The protein below binds the small molecule below.
Small molecule (SMILES): Oc1ccc(-c2cc3ccc(O)cc3s2)cc1

Sequence of chain 1.B:
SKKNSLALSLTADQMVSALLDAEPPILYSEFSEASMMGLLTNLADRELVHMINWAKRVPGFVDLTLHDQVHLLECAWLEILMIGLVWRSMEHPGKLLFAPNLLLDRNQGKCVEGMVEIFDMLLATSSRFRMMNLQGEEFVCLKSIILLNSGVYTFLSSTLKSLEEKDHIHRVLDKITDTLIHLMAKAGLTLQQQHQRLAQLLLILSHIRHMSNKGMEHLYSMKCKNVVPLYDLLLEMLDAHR

Binding-site contacts:
Ligand atom O3 contacts residue MET228 of chain 1.B at 4.2 Å.
Ligand atom C11 contacts residue LEU87 of chain 1.B at 3.9 Å (hydrophobic).
Ligand atom C10 contacts residue GLU53 of chain 1.B at 3.3 Å.
Ligand atom C12 contacts residue LEU91 of chain 1.B at 4.0 Å (hydrophobic).
Ligand atom C13 contacts residue LEU91 of chain 1.B at 4.3 Å (hydrophobic).
Ligand atom C3 contacts residue HIS224 of chain 1.B at 3.6 Å.
Ligand atom C11 contacts residue GLU53 of chain 1.B at 3.2 Å.
Ligand atom C15 contacts residue PHE104 of chain 1.B at 4.2 Å (hydrophobic).
Ligand atom C13 contacts residue LEU87 of chain 1.B at 3.9 Å (hydrophobic).
Ligand atom C10 contacts residue ALA50 of chain 1.B at 4.2 Å (hydrophobic).
Ligand atom C3 contacts residue MET43 of chain 1.B at 4.0 Å (hydrophobic).
Ligand atom C12 contacts residue LEU87 of chain 1.B at 3.4 Å (hydrophobic).
Ligand atom C9 contacts residue PHE104 of chain 1.B at 3.9 Å (hydrophobic).
Ligand atom C14 contacts residue MET121 of chain 1.B at 4.2 Å (hydrophobic).
Ligand atom C9 contacts residue ALA50 of chain 1.B at 4.0 Å (hydrophobic).
Ligand atom C3 contacts residue GLY221 of chain 1.B at 4.4 Å.
Ligand atom C12 contacts residue MET88 of chain 1.B at 4.3 Å (hydrophobic).
Ligand atom C7 contacts residue PHE104 of chain 1.B at 4.0 Å (hydrophobic).
Ligand atom O11 contacts residue GLU53 of chain 1.B at 2.4 Å (salt-bridge).
Ligand atom C10 contacts residue LEU46 of chain 1.B at 4.2 Å (hydrophobic).
Ligand atom O3 contacts residue HIS224 of chain 1.B at 2.8 Å (h-bond).
Ligand atom C1 contacts residue ILE124 of chain 1.B at 4.3 Å (hydrophobic).
Ligand atom O11 contacts residue ARG94 of chain 1.B at 3.0 Å (salt-bridge).
Ligand atom C3 contacts residue LEU225 of chain 1.B at 3.5 Å (hydrophobic).
Ligand atom C4 contacts residue MET43 of chain 1.B at 4.1 Å (hydrophobic).
Ligand atom C2 contacts residue GLY221 of chain 1.B at 4.3 Å.
Ligand atom C13 contacts residue PHE104 of chain 1.B at 4.0 Å (hydrophobic).
Ligand atom C9 contacts residue LEU46 of chain 1.B at 3.8 Å (hydrophobic).
Ligand atom O3 contacts residue LEU225 of chain 1.B at 3.0 Å.
Ligand atom C2 contacts residue MET121 of chain 1.B at 3.8 Å (hydrophobic).
Ligand atom O3 contacts residue MET43 of chain 1.B at 3.5 Å.
Ligand atom O3 contacts residue GLY221 of chain 1.B at 4.2 Å.
Ligand atom C8 contacts residue PHE104 of chain 1.B at 3.7 Å (hydrophobic).
Ligand atom C11 contacts residue PHE104 of chain 1.B at 4.2 Å (hydrophobic).
Ligand atom C11 contacts residue ARG94 of chain 1.B at 4.0 Å.
Ligand atom C10 contacts residue PHE104 of chain 1.B at 3.9 Å (hydrophobic).
Ligand atom O11 contacts residue LEU87 of chain 1.B at 4.0 Å.
Ligand atom C2 contacts residue HIS224 of chain 1.B at 3.5 Å.
Ligand atom C1 contacts residue MET121 of chain 1.B at 3.4 Å (hydrophobic).
Ligand atom C4 contacts residue LEU225 of chain 1.B at 3.2 Å (hydrophobic).